Binding-site contacts:
Ligand atom O4 contacts residue VAL414 of chain 1.D at 3.9 Å.
Ligand atom C4 contacts residue ASN232 of chain 1.D at 4.2 Å.
Ligand atom O5 contacts residue NAG1 of chain 1.Q at 3.3 Å (h-bond).
Ligand atom C7 contacts residue ASN232 of chain 1.D at 3.5 Å.
Ligand atom N2 contacts residue ASN232 of chain 1.D at 2.9 Å (h-bond).
Ligand atom C5 contacts residue NAG1 of chain 1.Q at 4.0 Å.
Ligand atom C3 contacts residue VAL414 of chain 1.D at 3.6 Å (hydrophobic).
Ligand atom C3 contacts residue CYS413 of chain 1.D at 4.4 Å (hydrophobic).
Ligand atom C2 contacts residue VAL414 of chain 1.D at 4.2 Å (hydrophobic).
Ligand atom C6 contacts residue NAG1 of chain 1.Q at 3.9 Å.
Ligand atom C8 contacts residue PHE345 of chain 1.D at 4.1 Å (hydrophobic).
Ligand atom C1 contacts residue VAL414 of chain 1.D at 3.8 Å (hydrophobic).
Ligand atom O7 contacts residue PRO182 of chain 1.D at 4.0 Å.
Ligand atom N2 contacts residue SER415 of chain 1.D at 3.4 Å.
Ligand atom C4 contacts residue VAL414 of chain 1.D at 3.8 Å (hydrophobic).
Ligand atom C8 contacts residue ASN346 of chain 1.D at 3.5 Å.
Ligand atom O5 contacts residue VAL414 of chain 1.D at 4.0 Å.
Ligand atom C6 contacts residue GLY348 of chain 1.D at 3.9 Å.
Ligand atom O3 contacts residue CYS413 of chain 1.D at 3.8 Å.
Ligand atom C7 contacts residue ASN346 of chain 1.D at 4.1 Å.
Ligand atom C3 contacts residue ASN232 of chain 1.D at 3.8 Å.
Ligand atom C5 contacts residue VAL414 of chain 1.D at 3.4 Å (hydrophobic).
Ligand atom C6 contacts residue VAL414 of chain 1.D at 4.4 Å (hydrophobic).
Ligand atom O6 contacts residue CYS413 of chain 1.D at 4.1 Å.
Ligand atom C2 contacts residue SER415 of chain 1.D at 4.0 Å.
Ligand atom C1 contacts residue SER415 of chain 1.D at 3.6 Å.
Ligand atom C8 contacts residue SER415 of chain 1.D at 4.1 Å.
Ligand atom O6 contacts residue GLY348 of chain 1.D at 3.4 Å.
Ligand atom C1 contacts residue ASN232 of chain 1.D at 1.4 Å.
Ligand atom O5 contacts residue ASN232 of chain 1.D at 2.4 Å (h-bond).
Ligand atom O6 contacts residue NAG1 of chain 1.Q at 3.6 Å (h-bond).
Ligand atom C8 contacts residue LEU231 of chain 1.D at 3.7 Å (hydrophobic).
Ligand atom O7 contacts residue ASN232 of chain 1.D at 3.8 Å.
Ligand atom C2 contacts residue ASN232 of chain 1.D at 2.4 Å.
Ligand atom C5 contacts residue ASN232 of chain 1.D at 3.7 Å.
Ligand atom O7 contacts residue ASN346 of chain 1.D at 4.2 Å.
Ligand atom C7 contacts residue SER415 of chain 1.D at 4.3 Å.
Ligand atom C1 contacts residue NAG1 of chain 1.Q at 4.0 Å.

Sequence of chain 1.D:
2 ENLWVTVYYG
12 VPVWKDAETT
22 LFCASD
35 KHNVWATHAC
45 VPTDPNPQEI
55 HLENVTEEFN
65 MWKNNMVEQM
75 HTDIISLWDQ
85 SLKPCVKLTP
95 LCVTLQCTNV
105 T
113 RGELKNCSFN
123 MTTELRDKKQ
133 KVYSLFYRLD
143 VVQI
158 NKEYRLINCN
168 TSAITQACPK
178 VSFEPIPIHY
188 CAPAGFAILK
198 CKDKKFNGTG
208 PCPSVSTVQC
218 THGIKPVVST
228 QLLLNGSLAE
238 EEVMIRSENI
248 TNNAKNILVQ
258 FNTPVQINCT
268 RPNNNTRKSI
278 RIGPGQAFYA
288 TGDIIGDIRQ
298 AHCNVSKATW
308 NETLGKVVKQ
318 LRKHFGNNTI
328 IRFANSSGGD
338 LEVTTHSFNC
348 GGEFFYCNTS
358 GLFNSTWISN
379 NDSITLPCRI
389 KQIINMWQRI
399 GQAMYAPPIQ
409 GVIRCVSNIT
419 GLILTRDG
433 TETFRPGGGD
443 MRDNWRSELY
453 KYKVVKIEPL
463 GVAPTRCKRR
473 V

The protein below binds the small molecule below.
Small molecule (SMILES): CC(=O)N[C@H]1[C@H](O[C@H]2[C@H](O)[C@@H](NC(C)=O)CO[C@@H]2CO)O[C@H](CO)[C@@H](O[C@@H]2O[C@H](CO[C@H]3O[C@H](CO)[C@@H](O)[C@H](O)[C@@H]3O)[C@@H](O)[C@H](O)[C@@H]2O)[C@@H]1O